Binding-site contacts:
Ligand atom C1 contacts residue ASN41 of chain 1.G at 1.4 Å.
Ligand atom O5 contacts residue SER69 of chain 1.G at 4.3 Å.
Ligand atom C2 contacts residue ASN41 of chain 1.G at 2.5 Å.
Ligand atom C6 contacts residue SER69 of chain 1.G at 4.2 Å.
Ligand atom O5 contacts residue ASN41 of chain 1.G at 2.2 Å (h-bond).
Ligand atom C4 contacts residue ASN41 of chain 1.G at 4.2 Å.
Ligand atom O7 contacts residue ASN41 of chain 1.G at 3.5 Å (h-bond).
Ligand atom C6 contacts residue SER69 of chain 1.G at 3.8 Å.
Ligand atom C6 contacts residue GLY113 of chain 1.G at 4.0 Å.
Ligand atom O5 contacts residue SER69 of chain 1.G at 4.2 Å.
Ligand atom N2 contacts residue ASN41 of chain 1.G at 3.0 Å (h-bond).
Ligand atom C5 contacts residue SER69 of chain 1.G at 4.1 Å.
Ligand atom C7 contacts residue ASN41 of chain 1.G at 3.5 Å.
Ligand atom C5 contacts residue ASN41 of chain 1.G at 3.5 Å.
Ligand atom C3 contacts residue ASN41 of chain 1.G at 3.8 Å.
Ligand atom C6 contacts residue ASN70 of chain 1.G at 4.4 Å.

This small molecule binds to this protein.
Small molecule (SMILES): CC(=O)N[C@H]1[C@H](O[C@H]2[C@H](O)[C@@H](NC(C)=O)CO[C@@H]2CO[C@@H]2O[C@@H](C)[C@@H](O)[C@@H](O)[C@@H]2O)O[C@H](CO)[C@@H](O)[C@@H]1O

Sequence of chain 1.G:
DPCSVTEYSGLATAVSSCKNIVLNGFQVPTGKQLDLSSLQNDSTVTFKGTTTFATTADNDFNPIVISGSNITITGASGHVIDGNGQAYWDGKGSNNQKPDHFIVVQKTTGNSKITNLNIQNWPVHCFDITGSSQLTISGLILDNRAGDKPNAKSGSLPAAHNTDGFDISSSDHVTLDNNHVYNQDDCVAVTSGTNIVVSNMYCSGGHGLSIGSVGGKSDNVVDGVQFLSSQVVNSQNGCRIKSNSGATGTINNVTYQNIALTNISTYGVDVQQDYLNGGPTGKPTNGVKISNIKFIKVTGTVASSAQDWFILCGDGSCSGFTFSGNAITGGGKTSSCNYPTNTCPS